This protein binds this small molecule.
Small molecule (SMILES): CSCC[C@H](N)C(=O)N[C@@H](Cc1ccc(O)cc1)C(=O)N[C@@H](CC1=CN=C2C=CC=CC12)C(=O)N[C@@H](Cc1ccc(O)cc1)C(=O)N1CCC[C@H]1C(=O)N[C@@H](Cc1ccc(O)cc1)C(=O)O

Binding-site contacts:
Ligand atom OH contacts residue PTD1 of chain 3.E at 3.0 Å.
Ligand atom CE1 contacts residue TYR22 of chain 3.A at 3.1 Å (hydrophobic).
Ligand atom CD1 contacts residue TYR22 of chain 3.A at 3.7 Å (hydrophobic).
Ligand atom C contacts residue SER21 of chain 3.A at 3.1 Å.
Ligand atom CD2 contacts residue PRO20 of chain 3.A at 3.4 Å (hydrophobic).
Ligand atom OH contacts residue TYR22 of chain 3.A at 2.6 Å (h-bond).
Ligand atom OH contacts residue HIS205 of chain 3.A at 3.5 Å.
Ligand atom CE2 contacts residue PRO23 of chain 3.A at 3.5 Å (hydrophobic).
Ligand atom N contacts residue SER21 of chain 3.A at 3.1 Å.
Ligand atom CZ contacts residue TYR22 of chain 3.A at 3.0 Å (hydrophobic).
Ligand atom CE contacts residue GLY18 of chain 3.A at 3.0 Å.
Ligand atom CA contacts residue PRO13 of chain 3.A at 3.5 Å (hydrophobic).
Ligand atom C contacts residue SER21 of chain 3.A at 3.6 Å.
Ligand atom CE2 contacts residue THR11 of chain 3.A at 3.3 Å.
Ligand atom CE1 contacts residue PTD1 of chain 3.E at 3.6 Å.
Ligand atom O contacts residue SER21 of chain 3.A at 2.8 Å (h-bond).
Ligand atom CD1 contacts residue HIS205 of chain 3.A at 3.4 Å.
Ligand atom CD2 contacts residue PRO23 of chain 3.A at 3.4 Å (hydrophobic).
Ligand atom CB contacts residue PRO20 of chain 3.A at 3.7 Å (hydrophobic).
Ligand atom CE1 contacts residue PRO13 of chain 3.A at 3.6 Å (hydrophobic).
Ligand atom CB contacts residue SER21 of chain 3.A at 3.0 Å.
Ligand atom CG contacts residue SER21 of chain 3.A at 3.2 Å.
Ligand atom CD1 contacts residue SER21 of chain 3.A at 3.1 Å.
Ligand atom CE2 contacts residue THR15 of chain 3.A at 3.7 Å.
Ligand atom N contacts residue SER21 of chain 3.A at 3.0 Å.
Ligand atom CD2 contacts residue SER21 of chain 3.A at 2.8 Å.
Ligand atom CE2 contacts residue TYR22 of chain 3.A at 3.6 Å (hydrophobic).
Ligand atom CZ contacts residue THR11 of chain 3.A at 3.3 Å.
Ligand atom O contacts residue TYR22 of chain 3.A at 2.8 Å.
Ligand atom CG contacts residue PRO20 of chain 3.A at 3.6 Å (hydrophobic).
Ligand atom O contacts residue SER21 of chain 3.A at 2.5 Å (h-bond).
Ligand atom CE2 contacts residue PRO20 of chain 3.A at 3.7 Å (hydrophobic).
Ligand atom OH contacts residue THR11 of chain 3.A at 2.9 Å (h-bond).
Ligand atom CE2 contacts residue SER21 of chain 3.A at 2.9 Å.
Ligand atom C contacts residue PRO13 of chain 3.A at 3.5 Å (hydrophobic).
Ligand atom C contacts residue SER21 of chain 3.A at 3.3 Å.
Ligand atom OH contacts residue TYR12 of chain 3.A at 3.3 Å.
Ligand atom CE1 contacts residue HIS205 of chain 3.A at 3.2 Å.
Ligand atom OH contacts residue PRO206 of chain 3.A at 2.7 Å (h-bond).
Ligand atom O contacts residue PRO13 of chain 3.A at 3.0 Å.

Sequence of chain 3.A:
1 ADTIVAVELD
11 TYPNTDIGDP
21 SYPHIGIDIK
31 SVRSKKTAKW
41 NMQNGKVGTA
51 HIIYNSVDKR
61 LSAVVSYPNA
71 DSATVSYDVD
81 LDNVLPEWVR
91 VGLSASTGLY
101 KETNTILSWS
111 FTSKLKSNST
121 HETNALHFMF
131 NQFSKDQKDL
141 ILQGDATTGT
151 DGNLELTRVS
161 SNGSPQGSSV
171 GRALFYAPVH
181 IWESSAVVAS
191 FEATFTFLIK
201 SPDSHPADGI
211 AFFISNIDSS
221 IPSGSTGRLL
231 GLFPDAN